A small-molecule ligand and the protein it binds are described below.
Small molecule (SMILES): CC(C)C[C@H](NC(=O)OCc1ccccc1)C(=O)N[C@@H](C[C@@H]1CCNC1=O)C(O)S(=O)(=O)O

Sequence of chain 1.A:
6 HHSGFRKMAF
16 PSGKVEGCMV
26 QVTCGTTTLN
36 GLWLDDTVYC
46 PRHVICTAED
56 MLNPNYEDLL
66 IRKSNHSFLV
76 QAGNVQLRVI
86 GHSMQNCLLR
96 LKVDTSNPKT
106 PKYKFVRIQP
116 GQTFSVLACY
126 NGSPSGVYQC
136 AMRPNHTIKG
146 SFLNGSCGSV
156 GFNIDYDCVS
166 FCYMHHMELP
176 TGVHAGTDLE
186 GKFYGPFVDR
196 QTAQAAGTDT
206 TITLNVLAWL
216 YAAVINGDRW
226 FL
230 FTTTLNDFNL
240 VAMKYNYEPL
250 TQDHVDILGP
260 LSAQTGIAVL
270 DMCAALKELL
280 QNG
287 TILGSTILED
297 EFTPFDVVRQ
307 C

Binding-site contacts:
Ligand atom C13 contacts residue K361 of chain 1.B at 0.1 Å.
Ligand atom C6 contacts residue K361 of chain 1.B at 0.0 Å.
Ligand atom C26 contacts residue K361 of chain 1.B at 0.0 Å.
Ligand atom N19 contacts residue CYS152 of chain 1.A at 3.0 Å (h-bond).
Ligand atom C17 contacts residue K361 of chain 1.B at 0.1 Å.
Ligand atom O30 contacts residue K361 of chain 1.B at 0.0 Å (h-bond).
Ligand atom C20 contacts residue K361 of chain 1.B at 0.1 Å.
Ligand atom C1 contacts residue K361 of chain 1.B at 0.0 Å.
Ligand atom C3 contacts residue K361 of chain 1.B at 0.0 Å.
Ligand atom C4 contacts residue K361 of chain 1.B at 0.0 Å.
Ligand atom C12 contacts residue K361 of chain 1.B at 0.1 Å.
Ligand atom N19 contacts residue HIS171 of chain 1.A at 3.0 Å (h-bond).
Ligand atom O30 contacts residue HIS170 of chain 1.A at 2.8 Å (h-bond).
Ligand atom C29 contacts residue K361 of chain 1.B at 0.0 Å.
Ligand atom C24 contacts residue CYS152 of chain 1.A at 3.2 Å (hydrophobic).
Ligand atom C9 contacts residue K361 of chain 1.B at 0.0 Å.
Ligand atom C7 contacts residue K361 of chain 1.B at 0.0 Å.
Ligand atom C21 contacts residue CYS152 of chain 1.A at 1.8 Å (hydrophobic).
Ligand atom O22 contacts residue CYS152 of chain 1.A at 2.6 Å (h-bond).
Ligand atom C20 contacts residue CYS152 of chain 1.A at 2.7 Å (hydrophobic).
Ligand atom O10 contacts residue GLU173 of chain 1.A at 3.0 Å (salt-bridge).
Ligand atom O10 contacts residue K361 of chain 1.B at 0.0 Å (h-bond).
Ligand atom C7 contacts residue GLU173 of chain 1.A at 3.2 Å.
Ligand atom C25 contacts residue K361 of chain 1.B at 0.0 Å.
Ligand atom C21 contacts residue K361 of chain 1.B at 0.1 Å.
Ligand atom C14 contacts residue K361 of chain 1.B at 0.1 Å.
Ligand atom N28 contacts residue GLU173 of chain 1.A at 3.0 Å (salt-bridge).
Ligand atom O18 contacts residue K361 of chain 1.B at 0.1 Å (h-bond).
Ligand atom N28 contacts residue K361 of chain 1.B at 0.0 Å (h-bond).
Ligand atom C2 contacts residue K361 of chain 1.B at 0.0 Å.
Ligand atom C15 contacts residue K361 of chain 1.B at 0.0 Å.
Ligand atom C16 contacts residue K361 of chain 1.B at 0.0 Å.
Ligand atom C27 contacts residue K361 of chain 1.B at 0.0 Å.
Ligand atom C24 contacts residue K361 of chain 1.B at 0.1 Å.
Ligand atom O22 contacts residue K361 of chain 1.B at 1.3 Å.
Ligand atom N11 contacts residue K361 of chain 1.B at 0.1 Å (h-bond).
Ligand atom O22 contacts residue HIS48 of chain 1.A at 2.9 Å (h-bond).
Ligand atom C5 contacts residue K361 of chain 1.B at 0.0 Å.
Ligand atom O8 contacts residue K361 of chain 1.B at 0.0 Å (h-bond).
Ligand atom N19 contacts residue K361 of chain 1.B at 0.1 Å (h-bond).